Binding-site contacts:
Ligand atom C10 contacts residue PHE280 of chain 1.A at 3.8 Å (hydrophobic).
Ligand atom C3 contacts residue PHE291 of chain 1.A at 3.6 Å (hydrophobic).
Ligand atom C6 contacts residue PHE291 of chain 1.A at 3.6 Å (hydrophobic).
Ligand atom C11 contacts residue PHE280 of chain 1.A at 3.9 Å (hydrophobic).
Ligand atom C12 contacts residue ASP15 of chain 1.A at 3.5 Å.
Ligand atom C4 contacts residue PHE291 of chain 1.A at 3.6 Å (hydrophobic).
Ligand atom C1 contacts residue PHE291 of chain 1.A at 4.0 Å (hydrophobic).
Ligand atom C12 contacts residue LEU13 of chain 1.A at 4.5 Å (hydrophobic).
Ligand atom C11 contacts residue PHE291 of chain 1.A at 3.9 Å (hydrophobic).
Ligand atom N1 contacts residue PHE291 of chain 1.A at 3.4 Å.
Ligand atom C10 contacts residue PHE291 of chain 1.A at 3.7 Å (hydrophobic).
Ligand atom C10 contacts residue ASP15 of chain 1.A at 4.4 Å.
Ligand atom O contacts residue PHE291 of chain 1.A at 4.1 Å.
Ligand atom C11 contacts residue ASP15 of chain 1.A at 3.3 Å.
Ligand atom C5 contacts residue PHE291 of chain 1.A at 3.5 Å (hydrophobic).
Ligand atom S contacts residue LEU224 of chain 1.A at 4.0 Å.
Ligand atom C11 contacts residue LEU13 of chain 1.A at 4.1 Å (hydrophobic).
Ligand atom S contacts residue PHE291 of chain 1.A at 3.5 Å.
Ligand atom N contacts residue PHE291 of chain 1.A at 3.8 Å.
Ligand atom C12 contacts residue PHE291 of chain 1.A at 4.1 Å (hydrophobic).

The small molecule below binds the protein below.
Small molecule (SMILES): CCCn1c2c(c(SC(C)C)nc1=O)CCC2

Sequence of chain 1.A:
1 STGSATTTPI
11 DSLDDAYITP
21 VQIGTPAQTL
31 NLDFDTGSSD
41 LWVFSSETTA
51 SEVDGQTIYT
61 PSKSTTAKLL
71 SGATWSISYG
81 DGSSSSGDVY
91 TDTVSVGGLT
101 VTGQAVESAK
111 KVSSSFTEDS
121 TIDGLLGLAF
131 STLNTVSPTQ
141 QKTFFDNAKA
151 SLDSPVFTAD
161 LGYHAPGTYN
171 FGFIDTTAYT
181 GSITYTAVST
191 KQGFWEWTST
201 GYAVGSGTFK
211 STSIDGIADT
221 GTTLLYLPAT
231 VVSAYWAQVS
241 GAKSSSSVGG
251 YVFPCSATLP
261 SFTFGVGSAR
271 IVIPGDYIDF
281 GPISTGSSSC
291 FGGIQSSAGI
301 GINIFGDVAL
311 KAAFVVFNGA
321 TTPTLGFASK